This protein binds this small molecule.
Small molecule (SMILES): CC(=O)N[C@@H]1[C@@H](O)[C@H](O)[C@@H](CO)O[C@H]1O

Sequence of chain 1.C:
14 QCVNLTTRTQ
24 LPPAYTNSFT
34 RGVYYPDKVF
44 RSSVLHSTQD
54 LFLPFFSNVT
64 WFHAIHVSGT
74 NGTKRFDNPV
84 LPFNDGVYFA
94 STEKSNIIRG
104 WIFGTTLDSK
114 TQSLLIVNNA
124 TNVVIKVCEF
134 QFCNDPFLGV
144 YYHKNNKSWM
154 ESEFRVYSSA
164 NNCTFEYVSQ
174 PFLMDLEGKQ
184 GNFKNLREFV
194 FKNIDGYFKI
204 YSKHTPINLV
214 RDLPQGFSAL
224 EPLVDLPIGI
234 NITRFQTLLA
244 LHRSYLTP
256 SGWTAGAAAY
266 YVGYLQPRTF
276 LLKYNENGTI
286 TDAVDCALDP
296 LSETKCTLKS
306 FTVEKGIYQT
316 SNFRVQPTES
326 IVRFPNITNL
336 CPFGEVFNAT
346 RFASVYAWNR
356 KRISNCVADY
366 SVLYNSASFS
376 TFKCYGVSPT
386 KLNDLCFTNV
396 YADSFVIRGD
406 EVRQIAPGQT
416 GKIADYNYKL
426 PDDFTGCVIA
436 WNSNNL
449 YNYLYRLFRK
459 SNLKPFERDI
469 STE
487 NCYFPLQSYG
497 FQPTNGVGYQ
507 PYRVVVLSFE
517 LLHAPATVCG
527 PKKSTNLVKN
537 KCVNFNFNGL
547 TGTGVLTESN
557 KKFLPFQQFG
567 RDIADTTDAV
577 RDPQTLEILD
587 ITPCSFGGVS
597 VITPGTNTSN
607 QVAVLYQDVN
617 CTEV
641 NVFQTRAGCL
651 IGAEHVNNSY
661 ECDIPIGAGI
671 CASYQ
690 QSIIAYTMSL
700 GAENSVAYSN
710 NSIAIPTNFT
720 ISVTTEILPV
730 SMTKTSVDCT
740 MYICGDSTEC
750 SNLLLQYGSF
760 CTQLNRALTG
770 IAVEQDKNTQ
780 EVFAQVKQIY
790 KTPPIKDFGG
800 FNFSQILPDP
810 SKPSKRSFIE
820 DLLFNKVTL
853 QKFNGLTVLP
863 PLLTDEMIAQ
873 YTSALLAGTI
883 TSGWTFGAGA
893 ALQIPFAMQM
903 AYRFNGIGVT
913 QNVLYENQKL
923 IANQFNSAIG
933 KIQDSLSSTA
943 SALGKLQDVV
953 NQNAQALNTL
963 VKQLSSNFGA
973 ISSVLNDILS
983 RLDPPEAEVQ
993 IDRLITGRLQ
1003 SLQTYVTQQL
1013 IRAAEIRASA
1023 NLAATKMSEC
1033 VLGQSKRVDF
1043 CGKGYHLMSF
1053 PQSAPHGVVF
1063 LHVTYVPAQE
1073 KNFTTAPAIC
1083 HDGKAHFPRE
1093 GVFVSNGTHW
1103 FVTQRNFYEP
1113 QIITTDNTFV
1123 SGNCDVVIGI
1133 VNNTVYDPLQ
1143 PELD

Binding-site contacts:
Ligand atom C5 contacts residue ASN616 of chain 1.C at 3.7 Å.
Ligand atom C3 contacts residue ASN616 of chain 1.C at 3.9 Å.
Ligand atom O7 contacts residue ASN616 of chain 1.C at 3.7 Å.
Ligand atom C2 contacts residue ASN616 of chain 1.C at 2.5 Å.
Ligand atom O5 contacts residue ASN616 of chain 1.C at 2.4 Å (h-bond).
Ligand atom N2 contacts residue ASN616 of chain 1.C at 3.1 Å (h-bond).
Ligand atom C1 contacts residue ASN616 of chain 1.C at 1.6 Å.
Ligand atom C4 contacts residue ASN616 of chain 1.C at 4.3 Å.
Ligand atom C7 contacts residue ASN616 of chain 1.C at 3.8 Å.